Binding-site contacts:
Ligand atom C5 contacts residue ASN358 of chain 2.F at 3.6 Å.
Ligand atom C1 contacts residue ASN358 of chain 2.F at 1.4 Å.
Ligand atom C3 contacts residue ASN358 of chain 2.F at 3.8 Å.
Ligand atom O7 contacts residue SER343 of chain 2.F at 4.3 Å.
Ligand atom O5 contacts residue ASN358 of chain 2.F at 2.4 Å (h-bond).
Ligand atom C4 contacts residue ASN358 of chain 2.F at 4.2 Å.
Ligand atom O7 contacts residue SER345 of chain 2.F at 4.2 Å.
Ligand atom C7 contacts residue ASN358 of chain 2.F at 3.4 Å.
Ligand atom N2 contacts residue ASN358 of chain 2.F at 2.9 Å (h-bond).
Ligand atom O7 contacts residue ASN358 of chain 2.F at 3.3 Å (h-bond).
Ligand atom C2 contacts residue ASN358 of chain 2.F at 2.5 Å.

Sequence of chain 2.F:
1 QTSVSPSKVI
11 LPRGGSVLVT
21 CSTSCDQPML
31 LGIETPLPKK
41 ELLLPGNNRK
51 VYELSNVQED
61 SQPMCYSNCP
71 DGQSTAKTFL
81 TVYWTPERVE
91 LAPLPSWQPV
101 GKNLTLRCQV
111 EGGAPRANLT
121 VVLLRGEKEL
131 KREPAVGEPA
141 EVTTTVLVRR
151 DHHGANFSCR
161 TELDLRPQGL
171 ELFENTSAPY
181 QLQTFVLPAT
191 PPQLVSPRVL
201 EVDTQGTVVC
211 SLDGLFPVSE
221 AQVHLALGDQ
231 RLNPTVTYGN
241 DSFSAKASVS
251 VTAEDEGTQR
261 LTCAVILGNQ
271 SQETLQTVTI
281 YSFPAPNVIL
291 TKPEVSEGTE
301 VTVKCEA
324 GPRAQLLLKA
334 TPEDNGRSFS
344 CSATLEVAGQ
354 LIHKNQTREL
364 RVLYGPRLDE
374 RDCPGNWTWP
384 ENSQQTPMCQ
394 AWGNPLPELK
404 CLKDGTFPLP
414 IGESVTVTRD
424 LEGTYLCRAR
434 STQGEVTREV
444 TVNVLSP

This protein binds this small molecule.
Small molecule (SMILES): CC(=O)N[C@@H]1[C@@H](O)[C@H](O)[C@@H](CO)O[C@H]1O